The small molecule below binds the protein below.
Small molecule (SMILES): OC[C@H]1O[C@@H](NC(=S)N/N=C/c2ccc(Cl)cc2)[C@H](O)[C@@H](O)[C@@H]1O

Sequence of chain 1.A:
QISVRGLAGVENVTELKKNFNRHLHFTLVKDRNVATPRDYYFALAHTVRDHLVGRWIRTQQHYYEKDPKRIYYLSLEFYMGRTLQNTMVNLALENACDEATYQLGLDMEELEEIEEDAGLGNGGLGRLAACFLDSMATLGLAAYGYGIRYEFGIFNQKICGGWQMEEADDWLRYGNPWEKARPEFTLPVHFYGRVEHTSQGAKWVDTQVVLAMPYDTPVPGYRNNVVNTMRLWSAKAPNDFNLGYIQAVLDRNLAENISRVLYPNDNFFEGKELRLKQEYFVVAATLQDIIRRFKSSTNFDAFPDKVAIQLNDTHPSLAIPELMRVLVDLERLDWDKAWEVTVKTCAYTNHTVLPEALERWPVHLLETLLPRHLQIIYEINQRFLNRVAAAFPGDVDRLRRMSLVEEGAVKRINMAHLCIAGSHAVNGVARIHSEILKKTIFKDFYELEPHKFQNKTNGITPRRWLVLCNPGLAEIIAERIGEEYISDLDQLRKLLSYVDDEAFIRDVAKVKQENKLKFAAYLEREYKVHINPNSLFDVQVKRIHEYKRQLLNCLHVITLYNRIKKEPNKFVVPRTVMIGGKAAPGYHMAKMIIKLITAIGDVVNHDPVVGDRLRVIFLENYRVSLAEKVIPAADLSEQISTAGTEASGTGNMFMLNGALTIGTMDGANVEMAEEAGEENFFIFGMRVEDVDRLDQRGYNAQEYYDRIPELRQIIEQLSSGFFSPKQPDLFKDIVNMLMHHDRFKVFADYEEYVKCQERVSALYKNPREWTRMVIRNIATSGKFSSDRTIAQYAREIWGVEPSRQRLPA

Binding-site contacts:
Ligand atom O3 contacts residue GLY675 of chain 1.A at 3.2 Å (h-bond).
Ligand atom C5 contacts residue GLY135 of chain 1.A at 3.6 Å.
Ligand atom O3 contacts residue ALA673 of chain 1.A at 3.4 Å (h-bond).
Ligand atom C14 contacts residue ASP283 of chain 1.A at 3.8 Å.
Ligand atom C13 contacts residue GLU88 of chain 1.A at 3.3 Å.
Ligand atom C3 contacts residue GLU672 of chain 1.A at 3.4 Å.
Ligand atom C12 contacts residue ARG292 of chain 1.A at 3.9 Å.
Ligand atom O4 contacts residue GLY675 of chain 1.A at 2.8 Å (h-bond).
Ligand atom O5 contacts residue LEU136 of chain 1.A at 3.5 Å (h-bond).
Ligand atom C14 contacts residue GLU88 of chain 1.A at 3.4 Å.
Ligand atom C6 contacts residue LEU136 of chain 1.A at 3.8 Å (hydrophobic).
Ligand atom C7 contacts residue LEU136 of chain 1.A at 3.6 Å (hydrophobic).
Ligand atom C4 contacts residue GLY675 of chain 1.A at 3.8 Å.
Ligand atom C2 contacts residue GLU672 of chain 1.A at 3.8 Å.
Ligand atom O4 contacts residue ASN484 of chain 1.A at 3.5 Å (h-bond).
Ligand atom C10 contacts residue HIS341 of chain 1.A at 3.6 Å.
Ligand atom C13 contacts residue ASN133 of chain 1.A at 3.4 Å.
Ligand atom C6 contacts residue GLY135 of chain 1.A at 3.6 Å.
Ligand atom C11 contacts residue ASN282 of chain 1.A at 3.6 Å.
Ligand atom C6 contacts residue HIS377 of chain 1.A at 3.5 Å.
Ligand atom S1 contacts residue LEU136 of chain 1.A at 3.3 Å (h-bond).
Ligand atom CL1 contacts residue TYR280 of chain 1.A at 3.5 Å.
Ligand atom O3 contacts residue SER674 of chain 1.A at 3.1 Å (h-bond).
Ligand atom C12 contacts residue ASN282 of chain 1.A at 3.5 Å.
Ligand atom O2 contacts residue TYR573 of chain 1.A at 3.1 Å (h-bond).
Ligand atom O4 contacts residue SER674 of chain 1.A at 3.6 Å.
Ligand atom CL1 contacts residue ASN282 of chain 1.A at 3.5 Å.
Ligand atom N1 contacts residue HIS377 of chain 1.A at 3.8 Å.
Ligand atom O6 contacts residue VAL455 of chain 1.A at 3.8 Å.
Ligand atom O2 contacts residue GLU672 of chain 1.A at 3.2 Å (salt-bridge).
Ligand atom C5 contacts residue LEU136 of chain 1.A at 3.7 Å (hydrophobic).
Ligand atom S1 contacts residue GLY135 of chain 1.A at 3.6 Å (h-bond).
Ligand atom O5 contacts residue HIS377 of chain 1.A at 3.6 Å (h-bond).
Ligand atom O6 contacts residue ASN484 of chain 1.A at 2.8 Å (h-bond).
Ligand atom CL1 contacts residue ARG292 of chain 1.A at 3.8 Å.
Ligand atom O3 contacts residue GLU672 of chain 1.A at 2.7 Å (salt-bridge).
Ligand atom O6 contacts residue HIS377 of chain 1.A at 2.7 Å (h-bond).
Ligand atom C3 contacts residue GLY675 of chain 1.A at 3.9 Å.
Ligand atom C2 contacts residue HIS377 of chain 1.A at 3.4 Å.
Ligand atom C6 contacts residue ASN484 of chain 1.A at 3.3 Å.